The small molecule below binds the protein below.
Small molecule (SMILES): Nc1ncnc2c1ncn2[C@@H]1O[C@H](CO[P](=O)(O)O[P](=O)(O)OP(=O)(O)O)C[C@H]1O

Sequence of chain 1.C:
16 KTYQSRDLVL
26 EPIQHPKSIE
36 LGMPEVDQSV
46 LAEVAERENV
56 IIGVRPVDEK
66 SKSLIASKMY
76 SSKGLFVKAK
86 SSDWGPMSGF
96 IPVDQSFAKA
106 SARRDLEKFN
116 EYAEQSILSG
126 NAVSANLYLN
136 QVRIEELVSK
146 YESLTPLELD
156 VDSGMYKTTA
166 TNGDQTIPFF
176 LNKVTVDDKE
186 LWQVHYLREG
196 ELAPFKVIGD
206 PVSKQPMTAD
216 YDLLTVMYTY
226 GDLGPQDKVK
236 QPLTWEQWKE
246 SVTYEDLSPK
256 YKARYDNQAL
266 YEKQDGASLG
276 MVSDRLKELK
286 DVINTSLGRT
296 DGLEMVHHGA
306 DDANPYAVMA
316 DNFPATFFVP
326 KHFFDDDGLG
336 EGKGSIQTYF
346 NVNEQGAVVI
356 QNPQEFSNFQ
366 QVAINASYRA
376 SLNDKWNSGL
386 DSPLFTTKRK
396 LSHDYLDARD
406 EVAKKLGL

Binding-site contacts:
Ligand atom C4 contacts residue ASN309 of chain 1.C at 3.4 Å.
Ligand atom O1B contacts residue LYS85 of chain 1.C at 3.3 Å (salt-bridge).
Ligand atom O4' contacts residue ASN309 of chain 1.C at 3.3 Å (h-bond).
Ligand atom O1G contacts residue ASP215 of chain 1.C at 3.1 Å (salt-bridge).
Ligand atom O3A contacts residue MG1 of chain 1.M at 3.5 Å.
Ligand atom O2B contacts residue ARG60 of chain 1.C at 3.0 Å (salt-bridge).
Ligand atom O3A contacts residue LYS85 of chain 1.C at 3.4 Å (salt-bridge).
Ligand atom C8 contacts residue ASN309 of chain 1.C at 3.4 Å.
Ligand atom N7 contacts residue GLY304 of chain 1.C at 3.5 Å (h-bond).
Ligand atom O1A contacts residue ASP215 of chain 1.C at 3.0 Å (salt-bridge).
Ligand atom PB contacts residue MG1 of chain 1.M at 3.3 Å.
Ligand atom N1 contacts residue MET276 of chain 1.C at 2.9 Å (h-bond).
Ligand atom N6 contacts residue MET276 of chain 1.C at 2.9 Å (h-bond).
Ligand atom O3A contacts residue LYS78 of chain 1.C at 3.5 Å (salt-bridge).
Ligand atom O1B contacts residue ARG60 of chain 1.C at 3.0 Å (salt-bridge).
Ligand atom O3G contacts residue LYS104 of chain 1.C at 2.8 Å (salt-bridge).
Ligand atom PA contacts residue LYS78 of chain 1.C at 3.6 Å.
Ligand atom O1A contacts residue MG1 of chain 1.M at 2.4 Å.
Ligand atom C1' contacts residue ASN309 of chain 1.C at 3.3 Å.
Ligand atom N9 contacts residue ASN309 of chain 1.C at 3.3 Å (h-bond).
Ligand atom PG contacts residue MG1 of chain 1.M at 3.2 Å.
Ligand atom O1G contacts residue MG1 of chain 1.M at 1.9 Å.
Ligand atom O1A contacts residue MG1 of chain 1.L at 2.4 Å.
Ligand atom O2A contacts residue LYS78 of chain 1.C at 2.9 Å (salt-bridge).
Ligand atom O3G contacts residue SER86 of chain 1.C at 2.6 Å (h-bond).
Ligand atom O2G contacts residue LYS78 of chain 1.C at 2.7 Å (salt-bridge).
Ligand atom C3' contacts residue LEU80 of chain 1.C at 3.4 Å (hydrophobic).
Ligand atom N6 contacts residue ALA305 of chain 1.C at 3.3 Å (h-bond).
Ligand atom O3G contacts residue ALA214 of chain 1.C at 3.5 Å.
Ligand atom O2B contacts residue MG1 of chain 1.M at 2.2 Å.
Ligand atom O2G contacts residue SER86 of chain 1.C at 2.9 Å (h-bond).
Ligand atom O1A contacts residue ASP217 of chain 1.C at 3.1 Å (salt-bridge).
Ligand atom O2B contacts residue ASP217 of chain 1.C at 2.8 Å (salt-bridge).
Ligand atom N6 contacts residue GLY304 of chain 1.C at 3.5 Å.
Ligand atom O3B contacts residue MG1 of chain 1.M at 3.5 Å.
Ligand atom C5' contacts residue MG1 of chain 1.L at 3.4 Å.
Ligand atom O2G contacts residue LYS85 of chain 1.C at 3.4 Å.
Ligand atom O3B contacts residue LYS104 of chain 1.C at 3.1 Å (salt-bridge).
Ligand atom PA contacts residue MG1 of chain 1.M at 3.5 Å.
Ligand atom PA contacts residue MG1 of chain 1.L at 3.4 Å.